Binding-site contacts:
Ligand atom CAI contacts residue VAL340 of chain 1.B at 4.5 Å (hydrophobic).
Ligand atom CAI contacts residue GLY446 of chain 1.B at 4.4 Å.
Ligand atom CAB contacts residue ILE363 of chain 1.B at 4.1 Å (hydrophobic).
Ligand atom CAE contacts residue LEU91 of chain 1.B at 3.8 Å (hydrophobic).
Ligand atom CAB contacts residue THR342 of chain 1.B at 4.4 Å.
Ligand atom CAB contacts residue LEU91 of chain 1.B at 3.4 Å (hydrophobic).
Ligand atom CAM contacts residue GLY446 of chain 1.B at 4.0 Å.
Ligand atom CAD contacts residue GLY446 of chain 1.B at 3.9 Å.
Ligand atom CAI contacts residue TRP339 of chain 1.B at 4.1 Å (hydrophobic).
Ligand atom CAB contacts residue VAL340 of chain 1.B at 4.2 Å (hydrophobic).
Ligand atom CAN contacts residue GLY446 of chain 1.B at 4.5 Å.
Ligand atom CAO contacts residue LEU91 of chain 1.B at 4.5 Å (hydrophobic).
Ligand atom CAH contacts residue TRP339 of chain 1.B at 4.2 Å (hydrophobic).
Ligand atom CAM contacts residue TRP339 of chain 1.B at 3.6 Å (hydrophobic).
Ligand atom CAC contacts residue VAL445 of chain 1.B at 4.4 Å (hydrophobic).
Ligand atom CAL contacts residue LEU91 of chain 1.B at 3.1 Å (hydrophobic).
Ligand atom CAF contacts residue LEU91 of chain 1.B at 2.9 Å (hydrophobic).
Ligand atom CAG contacts residue TRP339 of chain 1.B at 3.4 Å (hydrophobic).

A small-molecule ligand and the protein it binds are described below.
Small molecule (SMILES): CC1=C2CC[C@H](C)[C@]23CC[C@@H](C3)C1(C)C

Sequence of chain 1.B:
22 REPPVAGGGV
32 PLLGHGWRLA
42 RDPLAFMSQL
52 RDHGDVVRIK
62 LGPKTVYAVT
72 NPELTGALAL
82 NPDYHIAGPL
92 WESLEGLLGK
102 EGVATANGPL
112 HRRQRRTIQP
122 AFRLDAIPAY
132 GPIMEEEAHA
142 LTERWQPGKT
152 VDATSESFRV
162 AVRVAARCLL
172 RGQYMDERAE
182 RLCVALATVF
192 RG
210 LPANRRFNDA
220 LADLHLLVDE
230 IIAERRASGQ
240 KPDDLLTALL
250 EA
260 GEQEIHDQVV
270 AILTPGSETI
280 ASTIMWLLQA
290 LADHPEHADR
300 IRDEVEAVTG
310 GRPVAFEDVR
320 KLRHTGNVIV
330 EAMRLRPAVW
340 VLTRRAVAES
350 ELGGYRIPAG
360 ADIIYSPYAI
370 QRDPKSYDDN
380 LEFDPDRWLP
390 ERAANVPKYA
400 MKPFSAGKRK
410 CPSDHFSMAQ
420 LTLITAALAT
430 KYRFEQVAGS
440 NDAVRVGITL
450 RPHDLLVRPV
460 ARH